Binding-site contacts:
Ligand atom O5 contacts residue ASN549 of chain 1.A at 2.4 Å (h-bond).
Ligand atom C6 contacts residue ARG213 of chain 1.A at 3.4 Å.
Ligand atom C4 contacts residue ARG213 of chain 1.A at 4.1 Å.
Ligand atom O6 contacts residue ARG213 of chain 1.A at 2.7 Å (salt-bridge).
Ligand atom C8 contacts residue ASN549 of chain 1.A at 3.5 Å.
Ligand atom C2 contacts residue ASP553 of chain 1.A at 4.2 Å.
Ligand atom C8 contacts residue PHE547 of chain 1.A at 4.1 Å (hydrophobic).
Ligand atom O7 contacts residue ASN549 of chain 1.A at 4.4 Å.
Ligand atom C5 contacts residue ARG213 of chain 1.A at 3.8 Å.
Ligand atom N2 contacts residue PHE547 of chain 1.A at 4.5 Å.
Ligand atom C2 contacts residue ASN549 of chain 1.A at 2.5 Å.
Ligand atom C7 contacts residue ASN549 of chain 1.A at 3.5 Å.
Ligand atom O5 contacts residue ARG213 of chain 1.A at 3.2 Å (salt-bridge).
Ligand atom C1 contacts residue ASN549 of chain 1.A at 1.4 Å.
Ligand atom N2 contacts residue ASN549 of chain 1.A at 2.9 Å (h-bond).
Ligand atom O6 contacts residue ASN215 of chain 1.A at 3.4 Å (h-bond).
Ligand atom C4 contacts residue ASN549 of chain 1.A at 4.2 Å.
Ligand atom C1 contacts residue ARG213 of chain 1.A at 3.8 Å.
Ligand atom O5 contacts residue ASN215 of chain 1.A at 4.1 Å.
Ligand atom O3 contacts residue ARG213 of chain 1.A at 4.2 Å.
Ligand atom C7 contacts residue PHE547 of chain 1.A at 3.8 Å (hydrophobic).
Ligand atom C8 contacts residue ASP553 of chain 1.A at 3.5 Å.
Ligand atom C1 contacts residue ASN215 of chain 1.A at 4.5 Å.
Ligand atom C5 contacts residue ASN549 of chain 1.A at 3.7 Å.
Ligand atom O7 contacts residue PHE547 of chain 1.A at 3.5 Å.
Ligand atom O4 contacts residue ARG213 of chain 1.A at 4.1 Å.
Ligand atom C3 contacts residue ASP553 of chain 1.A at 4.4 Å.
Ligand atom C3 contacts residue ARG213 of chain 1.A at 4.2 Å.
Ligand atom C3 contacts residue ASN549 of chain 1.A at 3.8 Å.
Ligand atom C2 contacts residue ARG213 of chain 1.A at 4.3 Å.
Ligand atom O3 contacts residue ASP553 of chain 1.A at 3.9 Å.
Ligand atom N2 contacts residue ARG213 of chain 1.A at 4.3 Å.

Sequence of chain 1.A:
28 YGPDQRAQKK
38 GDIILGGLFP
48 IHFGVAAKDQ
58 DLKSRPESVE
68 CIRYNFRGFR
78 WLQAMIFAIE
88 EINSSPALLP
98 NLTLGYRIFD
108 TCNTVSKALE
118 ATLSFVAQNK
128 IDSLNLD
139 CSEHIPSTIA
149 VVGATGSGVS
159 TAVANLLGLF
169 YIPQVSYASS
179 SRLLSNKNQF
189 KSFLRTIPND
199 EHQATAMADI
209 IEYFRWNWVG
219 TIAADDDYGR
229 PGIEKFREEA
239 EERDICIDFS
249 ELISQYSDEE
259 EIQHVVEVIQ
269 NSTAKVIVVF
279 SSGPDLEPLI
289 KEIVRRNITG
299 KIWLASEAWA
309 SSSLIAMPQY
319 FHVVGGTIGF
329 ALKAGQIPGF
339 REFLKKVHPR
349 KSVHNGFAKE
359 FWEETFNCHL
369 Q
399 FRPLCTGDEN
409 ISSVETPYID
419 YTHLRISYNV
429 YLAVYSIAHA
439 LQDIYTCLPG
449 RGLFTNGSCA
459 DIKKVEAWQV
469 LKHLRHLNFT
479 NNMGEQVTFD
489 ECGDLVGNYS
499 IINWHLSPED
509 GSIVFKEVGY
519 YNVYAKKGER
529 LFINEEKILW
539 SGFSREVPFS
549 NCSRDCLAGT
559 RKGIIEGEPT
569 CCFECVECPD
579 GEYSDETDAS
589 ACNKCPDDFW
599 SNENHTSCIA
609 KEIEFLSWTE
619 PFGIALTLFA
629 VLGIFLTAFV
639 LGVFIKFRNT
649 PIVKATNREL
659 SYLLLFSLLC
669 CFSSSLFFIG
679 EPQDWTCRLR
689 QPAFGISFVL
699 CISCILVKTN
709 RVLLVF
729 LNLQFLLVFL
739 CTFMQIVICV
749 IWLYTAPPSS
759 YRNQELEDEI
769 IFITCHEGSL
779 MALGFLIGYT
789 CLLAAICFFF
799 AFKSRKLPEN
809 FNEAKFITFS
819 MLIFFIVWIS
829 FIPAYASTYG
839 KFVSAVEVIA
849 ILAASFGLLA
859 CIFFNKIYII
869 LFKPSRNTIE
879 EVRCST

The protein below binds the small molecule below.
Small molecule (SMILES): CC(=O)N[C@H]1[C@H](O[C@H]2[C@H](O)[C@@H](NC(C)=O)CO[C@@H]2CO)O[C@H](CO)[C@@H](O)[C@@H]1O